Sequence of chain 1.B:
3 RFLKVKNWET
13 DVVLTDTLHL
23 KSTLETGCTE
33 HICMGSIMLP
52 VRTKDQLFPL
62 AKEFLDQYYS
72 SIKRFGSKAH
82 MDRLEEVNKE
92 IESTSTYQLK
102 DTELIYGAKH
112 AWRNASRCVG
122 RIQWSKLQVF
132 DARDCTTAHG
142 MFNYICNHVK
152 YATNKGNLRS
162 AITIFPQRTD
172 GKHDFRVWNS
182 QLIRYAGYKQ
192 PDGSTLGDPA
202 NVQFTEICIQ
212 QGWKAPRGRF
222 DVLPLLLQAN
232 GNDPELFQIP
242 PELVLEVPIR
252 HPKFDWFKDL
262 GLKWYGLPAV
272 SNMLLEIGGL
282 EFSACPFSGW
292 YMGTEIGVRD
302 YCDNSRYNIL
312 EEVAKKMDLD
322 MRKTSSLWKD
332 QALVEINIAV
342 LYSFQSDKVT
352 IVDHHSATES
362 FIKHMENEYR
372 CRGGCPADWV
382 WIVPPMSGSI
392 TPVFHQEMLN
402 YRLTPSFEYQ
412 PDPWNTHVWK

Binding-site contacts:
Ligand atom N10 contacts residue GLU296 of chain 1.B at 4.1 Å.
Ligand atom N1 contacts residue TYR292 of chain 1.B at 4.1 Å.
Ligand atom C5 contacts residue HEM1 of chain 1.I at 3.5 Å.
Ligand atom O12 contacts residue TYR292 of chain 1.B at 3.0 Å.
Ligand atom C8 contacts residue PRO269 of chain 1.B at 4.1 Å (hydrophobic).
Ligand atom BR contacts residue PRO269 of chain 1.B at 3.8 Å.
Ligand atom N1 contacts residue HEM1 of chain 1.I at 3.5 Å.
Ligand atom N10 contacts residue MET293 of chain 1.B at 3.8 Å.
Ligand atom O12 contacts residue TRP291 of chain 1.B at 3.4 Å (h-bond).
Ligand atom C4 contacts residue VAL271 of chain 1.B at 3.9 Å (hydrophobic).
Ligand atom C8 contacts residue TRP291 of chain 1.B at 4.3 Å (hydrophobic).
Ligand atom N10 contacts residue HEM1 of chain 1.I at 3.5 Å.
Ligand atom C9 contacts residue HEM1 of chain 1.I at 4.1 Å.
Ligand atom BR contacts residue VAL271 of chain 1.B at 4.3 Å.
Ligand atom C6 contacts residue GLU296 of chain 1.B at 4.1 Å.
Ligand atom C4 contacts residue HEM1 of chain 1.I at 4.2 Å.
Ligand atom O11 contacts residue MET293 of chain 1.B at 3.8 Å.
Ligand atom C3 contacts residue PRO269 of chain 1.B at 4.0 Å (hydrophobic).
Ligand atom C8 contacts residue HEM1 of chain 1.I at 3.8 Å.
Ligand atom N2 contacts residue GLY290 of chain 1.B at 3.8 Å.
Ligand atom BR contacts residue HEM1 of chain 1.I at 3.7 Å.
Ligand atom BR contacts residue GLY290 of chain 1.B at 3.8 Å.
Ligand atom BR contacts residue SER289 of chain 1.B at 3.9 Å.
Ligand atom O11 contacts residue HEM1 of chain 1.I at 3.1 Å.
Ligand atom N2 contacts residue HEM1 of chain 1.I at 3.2 Å.
Ligand atom O11 contacts residue GLU296 of chain 1.B at 3.0 Å.
Ligand atom C3 contacts residue GLY290 of chain 1.B at 4.2 Å.
Ligand atom O11 contacts residue TYR292 of chain 1.B at 4.0 Å.
Ligand atom C7 contacts residue HEM1 of chain 1.I at 3.7 Å.
Ligand atom C3 contacts residue HEM1 of chain 1.I at 3.9 Å.
Ligand atom O12 contacts residue MET293 of chain 1.B at 2.9 Å (h-bond).
Ligand atom C6 contacts residue HEM1 of chain 1.I at 3.2 Å.
Ligand atom BR contacts residue PHE288 of chain 1.B at 3.4 Å.
Ligand atom N10 contacts residue TYR292 of chain 1.B at 3.9 Å.
Ligand atom N1 contacts residue TRP291 of chain 1.B at 3.2 Å (h-bond).
Ligand atom C9 contacts residue PRO269 of chain 1.B at 4.3 Å (hydrophobic).
Ligand atom N1 contacts residue PRO269 of chain 1.B at 3.6 Å.
Ligand atom N2 contacts residue TRP291 of chain 1.B at 3.4 Å (h-bond).
Ligand atom O12 contacts residue HEM1 of chain 1.I at 3.8 Å.
Ligand atom N2 contacts residue PRO269 of chain 1.B at 3.7 Å.

A protein and the small-molecule ligand that binds it are described below.
Small molecule (SMILES): O=[N+]([O-])c1cccc2c(Br)n[nH]c12